Sequence of chain 1.A:
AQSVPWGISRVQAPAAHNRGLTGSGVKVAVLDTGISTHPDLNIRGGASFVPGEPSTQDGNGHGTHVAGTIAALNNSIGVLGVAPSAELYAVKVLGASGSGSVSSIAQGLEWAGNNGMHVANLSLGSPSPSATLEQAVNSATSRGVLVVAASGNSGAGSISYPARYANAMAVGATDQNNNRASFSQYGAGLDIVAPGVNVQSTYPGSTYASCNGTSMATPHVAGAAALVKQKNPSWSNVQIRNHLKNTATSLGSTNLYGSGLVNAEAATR

This protein binds this small molecule.
Small molecule (SMILES): Cc1ccc(-c2ccc(C)cn2)nc1

Binding-site contacts:
Ligand atom C7 contacts residue TYR203 of chain 1.A at 4.2 Å (hydrophobic).
Ligand atom C3 contacts residue SER210 of chain 1.A at 3.6 Å.
Ligand atom C1 contacts residue CYS211 of chain 1.A at 1.8 Å (hydrophobic).
Ligand atom C2 contacts residue CYS211 of chain 1.A at 2.8 Å (hydrophobic).
Ligand atom C2 contacts residue SER210 of chain 1.A at 4.0 Å.
Ligand atom C19 contacts residue TYR203 of chain 1.A at 3.3 Å (hydrophobic).
Ligand atom C7 contacts residue CYS211 of chain 1.A at 3.8 Å (hydrophobic).
Ligand atom C4 contacts residue TYR203 of chain 1.A at 4.0 Å (hydrophobic).
Ligand atom C17 contacts residue TYR203 of chain 1.A at 4.4 Å (hydrophobic).
Ligand atom C16 contacts residue TYR203 of chain 1.A at 4.0 Å (hydrophobic).
Ligand atom C1 contacts residue SER210 of chain 1.A at 3.4 Å.
Ligand atom C3 contacts residue ALA209 of chain 1.A at 3.8 Å (hydrophobic).
Ligand atom C4 contacts residue ALA209 of chain 1.A at 3.8 Å (hydrophobic).
Ligand atom C18 contacts residue TYR203 of chain 1.A at 3.8 Å (hydrophobic).
Ligand atom C5 contacts residue TYR203 of chain 1.A at 3.2 Å (hydrophobic).
Ligand atom N15 contacts residue TYR203 of chain 1.A at 3.3 Å (h-bond).
Ligand atom C3 contacts residue TYR203 of chain 1.A at 4.5 Å (hydrophobic).
Ligand atom C3 contacts residue CYS211 of chain 1.A at 3.3 Å (hydrophobic).
Ligand atom N6 contacts residue TYR203 of chain 1.A at 3.3 Å (h-bond).
Ligand atom C14 contacts residue TYR203 of chain 1.A at 3.1 Å (hydrophobic).